Sequence of chain 1.A:
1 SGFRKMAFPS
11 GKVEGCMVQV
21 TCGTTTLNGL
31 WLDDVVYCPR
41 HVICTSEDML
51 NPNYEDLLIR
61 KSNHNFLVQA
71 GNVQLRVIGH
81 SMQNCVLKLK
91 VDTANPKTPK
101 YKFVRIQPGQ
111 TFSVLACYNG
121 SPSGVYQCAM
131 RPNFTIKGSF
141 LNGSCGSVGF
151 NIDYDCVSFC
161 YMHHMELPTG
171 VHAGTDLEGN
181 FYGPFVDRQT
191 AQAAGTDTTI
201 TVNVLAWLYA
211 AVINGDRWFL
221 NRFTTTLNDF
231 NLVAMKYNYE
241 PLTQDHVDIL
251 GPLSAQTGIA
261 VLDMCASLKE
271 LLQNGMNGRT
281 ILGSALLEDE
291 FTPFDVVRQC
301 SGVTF

The small molecule below binds the protein below.
Small molecule (SMILES): O=C(NCc1ccccn1)[C@@H](O)[C@@H](Cc1ccccc1)NC(=O)[C@H]1CCC(=O)N1Cc1ccccc1

Binding-site contacts:
Ligand atom C contacts residue CYS145 of chain 1.A at 1.8 Å (hydrophobic).
Ligand atom N3 contacts residue HIS163 of chain 1.A at 3.0 Å (h-bond).
Ligand atom O1 contacts residue GLY143 of chain 1.A at 3.1 Å (h-bond).
Ligand atom O contacts residue HIS164 of chain 1.A at 3.4 Å (h-bond).
Ligand atom O3 contacts residue SER144 of chain 1.A at 3.1 Å (h-bond).
Ligand atom N2 contacts residue HIS164 of chain 1.A at 3.1 Å (h-bond).
Ligand atom C26 contacts residue LEU141 of chain 1.A at 3.7 Å (hydrophobic).
Ligand atom N3 contacts residue SER144 of chain 1.A at 3.4 Å (h-bond).
Ligand atom C2 contacts residue CYS145 of chain 1.A at 3.1 Å (hydrophobic).
Ligand atom C12 contacts residue ASN142 of chain 1.A at 3.3 Å.
Ligand atom C16 contacts residue ASN142 of chain 1.A at 3.5 Å.
Ligand atom C11 contacts residue ASN142 of chain 1.A at 3.5 Å.
Ligand atom C8 contacts residue THR26 of chain 1.A at 3.2 Å.
Ligand atom N2 contacts residue CYS145 of chain 1.A at 3.5 Å.
Ligand atom C1 contacts residue CYS145 of chain 1.A at 2.8 Å (hydrophobic).
Ligand atom C22 contacts residue SER144 of chain 1.A at 3.6 Å.
Ligand atom C25 contacts residue LEU141 of chain 1.A at 3.7 Å (hydrophobic).
Ligand atom O contacts residue HIS41 of chain 1.A at 2.5 Å (h-bond).
Ligand atom C22 contacts residue HIS163 of chain 1.A at 3.2 Å.
Ligand atom C13 contacts residue ASN142 of chain 1.A at 3.6 Å.
Ligand atom O3 contacts residue CYS145 of chain 1.A at 3.1 Å (h-bond).
Ligand atom C27 contacts residue PHE140 of chain 1.A at 3.3 Å (hydrophobic).
Ligand atom C contacts residue HIS41 of chain 1.A at 3.6 Å.
Ligand atom N3 contacts residue PHE140 of chain 1.A at 3.7 Å.
Ligand atom O3 contacts residue LEU141 of chain 1.A at 3.8 Å.
Ligand atom C25 contacts residue ASN142 of chain 1.A at 3.2 Å.
Ligand atom C24 contacts residue LEU141 of chain 1.A at 3.8 Å (hydrophobic).
Ligand atom C27 contacts residue GLU166 of chain 1.A at 3.3 Å.
Ligand atom C21 contacts residue CYS145 of chain 1.A at 2.7 Å (hydrophobic).
Ligand atom O contacts residue CYS145 of chain 1.A at 2.7 Å (h-bond).
Ligand atom C17 contacts residue ASN142 of chain 1.A at 3.5 Å.
Ligand atom C7 contacts residue THR26 of chain 1.A at 3.7 Å.
Ligand atom C26 contacts residue PHE140 of chain 1.A at 3.5 Å (hydrophobic).
Ligand atom C23 contacts residue SER144 of chain 1.A at 3.6 Å.
Ligand atom C26 contacts residue GLU166 of chain 1.A at 3.4 Å.
Ligand atom O1 contacts residue ASN142 of chain 1.A at 3.3 Å.
Ligand atom O3 contacts residue GLY143 of chain 1.A at 2.9 Å (h-bond).
Ligand atom C23 contacts residue HIS163 of chain 1.A at 3.6 Å.
Ligand atom O3 contacts residue ASN142 of chain 1.A at 3.8 Å.
Ligand atom C22 contacts residue HIS164 of chain 1.A at 3.5 Å.

Sequence of chain 2.A:
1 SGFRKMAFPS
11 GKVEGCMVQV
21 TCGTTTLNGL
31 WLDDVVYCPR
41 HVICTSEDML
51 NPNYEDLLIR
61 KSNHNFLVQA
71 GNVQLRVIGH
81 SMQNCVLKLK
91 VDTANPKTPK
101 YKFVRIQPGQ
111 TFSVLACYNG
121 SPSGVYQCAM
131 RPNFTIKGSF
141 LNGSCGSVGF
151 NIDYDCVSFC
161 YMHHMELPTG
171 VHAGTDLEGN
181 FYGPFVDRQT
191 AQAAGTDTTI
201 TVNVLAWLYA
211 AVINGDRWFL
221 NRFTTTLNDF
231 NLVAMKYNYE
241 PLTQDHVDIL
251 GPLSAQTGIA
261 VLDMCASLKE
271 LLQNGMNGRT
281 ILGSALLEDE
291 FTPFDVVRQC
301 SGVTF